This small molecule binds to this protein.
Small molecule (SMILES): CC(=O)N[C@@H]1[C@@H](O)[C@H](O)[C@@H](CO)O[C@H]1O

Sequence of chain 27.F:
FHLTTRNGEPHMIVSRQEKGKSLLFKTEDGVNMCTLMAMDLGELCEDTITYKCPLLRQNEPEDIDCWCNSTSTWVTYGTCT

Binding-site contacts:
Ligand atom O6 contacts residue NAG1 of chain 27.Z at 4.1 Å.
Ligand atom C7 contacts residue ASN75 of chain 27.E at 2.8 Å.
Ligand atom C5 contacts residue ASN75 of chain 27.E at 3.2 Å.
Ligand atom O6 contacts residue CYS45 of chain 27.F at 3.4 Å (h-bond).
Ligand atom C6 contacts residue CYS45 of chain 27.F at 4.4 Å (hydrophobic).
Ligand atom C6 contacts residue ASN75 of chain 27.E at 3.8 Å.
Ligand atom C3 contacts residue ASN75 of chain 27.E at 3.5 Å.
Ligand atom O7 contacts residue ASN75 of chain 27.E at 3.2 Å (h-bond).
Ligand atom C6 contacts residue THR48 of chain 27.F at 4.4 Å.
Ligand atom O5 contacts residue THR48 of chain 27.F at 4.0 Å.
Ligand atom O5 contacts residue ASN75 of chain 27.E at 2.1 Å (h-bond).
Ligand atom N2 contacts residue ASN75 of chain 27.E at 3.0 Å (h-bond).
Ligand atom O3 contacts residue NAG1 of chain 27.Z at 2.4 Å (h-bond).
Ligand atom C4 contacts residue ASN75 of chain 27.E at 4.0 Å.
Ligand atom C6 contacts residue NAG1 of chain 27.Z at 3.4 Å.
Ligand atom C2 contacts residue ASN75 of chain 27.E at 2.6 Å.
Ligand atom O6 contacts residue GLU46 of chain 27.F at 3.8 Å.
Ligand atom C1 contacts residue ASN75 of chain 27.E at 1.3 Å.
Ligand atom C2 contacts residue NAG1 of chain 27.Z at 4.1 Å.
Ligand atom C7 contacts residue MET126 of chain 27.E at 3.8 Å (hydrophobic).
Ligand atom O6 contacts residue ASN75 of chain 27.E at 3.8 Å.
Ligand atom C8 contacts residue ASN75 of chain 27.E at 3.0 Å.
Ligand atom C8 contacts residue MET126 of chain 27.E at 3.7 Å (hydrophobic).
Ligand atom C4 contacts residue NAG1 of chain 27.Z at 2.9 Å.
Ligand atom O7 contacts residue MET126 of chain 27.E at 3.1 Å.
Ligand atom C8 contacts residue PHE98 of chain 27.E at 3.6 Å (hydrophobic).
Ligand atom C5 contacts residue NAG1 of chain 27.Z at 3.7 Å.
Ligand atom C3 contacts residue NAG1 of chain 27.Z at 3.3 Å.
Ligand atom O4 contacts residue NAG1 of chain 27.Z at 1.6 Å.
Ligand atom O6 contacts residue THR48 of chain 27.F at 4.0 Å.

Sequence of chain 27.E:
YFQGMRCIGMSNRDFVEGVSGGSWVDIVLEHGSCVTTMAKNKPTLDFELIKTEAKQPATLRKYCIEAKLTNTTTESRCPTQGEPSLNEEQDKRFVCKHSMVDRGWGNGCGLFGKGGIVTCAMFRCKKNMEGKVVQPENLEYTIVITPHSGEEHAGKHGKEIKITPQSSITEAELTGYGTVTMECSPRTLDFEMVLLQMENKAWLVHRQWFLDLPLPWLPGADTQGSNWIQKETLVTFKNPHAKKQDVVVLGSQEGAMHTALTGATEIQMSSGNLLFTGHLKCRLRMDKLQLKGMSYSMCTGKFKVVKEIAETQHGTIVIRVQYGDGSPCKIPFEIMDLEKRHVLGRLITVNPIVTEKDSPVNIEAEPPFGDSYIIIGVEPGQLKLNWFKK